Binding-site contacts:
Ligand atom C1 contacts residue THR616 of chain 1.A at 4.1 Å.
Ligand atom N2 contacts residue ASN614 of chain 1.A at 3.0 Å (h-bond).
Ligand atom C5 contacts residue ASN614 of chain 1.A at 3.7 Å.
Ligand atom C4 contacts residue ASN614 of chain 1.A at 4.2 Å.
Ligand atom C1 contacts residue ASN614 of chain 1.A at 1.4 Å.
Ligand atom O5 contacts residue THR616 of chain 1.A at 3.4 Å (h-bond).
Ligand atom O5 contacts residue ASN614 of chain 1.A at 2.3 Å (h-bond).
Ligand atom C3 contacts residue ASN614 of chain 1.A at 3.8 Å.
Ligand atom C6 contacts residue THR616 of chain 1.A at 3.9 Å.
Ligand atom O7 contacts residue ASN614 of chain 1.A at 2.8 Å (h-bond).
Ligand atom C7 contacts residue ASN614 of chain 1.A at 3.2 Å.
Ligand atom C8 contacts residue GLN642 of chain 1.A at 4.5 Å.
Ligand atom O6 contacts residue THR616 of chain 1.A at 2.9 Å (h-bond).
Ligand atom C5 contacts residue THR616 of chain 1.A at 4.0 Å.
Ligand atom C2 contacts residue ASN614 of chain 1.A at 2.5 Å.

A protein and the small-molecule ligand that binds it are described below.
Small molecule (SMILES): CC(=O)N[C@@H]1[C@@H](O)[C@H](O)[C@@H](CO)O[C@H]1O

Sequence of chain 1.A:
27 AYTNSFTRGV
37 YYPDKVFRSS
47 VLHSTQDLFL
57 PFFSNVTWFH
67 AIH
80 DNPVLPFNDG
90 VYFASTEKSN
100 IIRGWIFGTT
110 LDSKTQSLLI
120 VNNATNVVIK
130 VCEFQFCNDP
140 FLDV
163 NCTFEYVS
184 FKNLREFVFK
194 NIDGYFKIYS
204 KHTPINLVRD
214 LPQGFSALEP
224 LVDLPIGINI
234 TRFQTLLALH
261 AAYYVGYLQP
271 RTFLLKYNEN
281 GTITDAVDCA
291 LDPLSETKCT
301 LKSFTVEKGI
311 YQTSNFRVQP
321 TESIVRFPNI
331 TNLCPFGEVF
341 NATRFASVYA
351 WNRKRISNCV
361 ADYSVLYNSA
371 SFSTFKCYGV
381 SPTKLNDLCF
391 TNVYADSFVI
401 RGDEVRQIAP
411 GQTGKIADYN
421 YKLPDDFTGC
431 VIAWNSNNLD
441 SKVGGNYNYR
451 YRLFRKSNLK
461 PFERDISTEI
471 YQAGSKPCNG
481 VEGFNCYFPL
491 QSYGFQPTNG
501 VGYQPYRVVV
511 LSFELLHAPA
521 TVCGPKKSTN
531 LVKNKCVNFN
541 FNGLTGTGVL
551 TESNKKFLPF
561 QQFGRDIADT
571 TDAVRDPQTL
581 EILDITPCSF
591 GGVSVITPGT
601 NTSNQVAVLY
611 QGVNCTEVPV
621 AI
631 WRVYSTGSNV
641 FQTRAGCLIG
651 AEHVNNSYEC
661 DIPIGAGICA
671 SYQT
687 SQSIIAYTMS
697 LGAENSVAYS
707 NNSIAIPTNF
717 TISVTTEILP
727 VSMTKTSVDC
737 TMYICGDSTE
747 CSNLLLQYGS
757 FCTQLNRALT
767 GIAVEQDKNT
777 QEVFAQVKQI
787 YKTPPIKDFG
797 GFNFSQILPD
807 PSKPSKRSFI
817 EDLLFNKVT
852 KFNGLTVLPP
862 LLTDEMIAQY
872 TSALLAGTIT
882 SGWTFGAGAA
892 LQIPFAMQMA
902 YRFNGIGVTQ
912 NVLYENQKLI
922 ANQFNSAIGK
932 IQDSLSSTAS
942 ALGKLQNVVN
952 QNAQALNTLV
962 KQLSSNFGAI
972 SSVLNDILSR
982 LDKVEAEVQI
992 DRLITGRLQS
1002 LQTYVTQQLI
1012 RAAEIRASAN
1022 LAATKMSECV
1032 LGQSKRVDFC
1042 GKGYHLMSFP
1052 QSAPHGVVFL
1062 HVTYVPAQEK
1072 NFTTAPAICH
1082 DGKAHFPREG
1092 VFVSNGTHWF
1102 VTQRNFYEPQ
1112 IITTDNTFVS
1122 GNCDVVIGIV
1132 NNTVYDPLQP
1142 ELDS